Binding-site contacts:
Ligand atom C4 contacts residue ILE127 of chain 1.D at 3.6 Å (hydrophobic).
Ligand atom C12 contacts residue TRP156 of chain 1.E at 3.5 Å (hydrophobic).
Ligand atom C15 contacts residue GLU202 of chain 1.E at 3.7 Å.
Ligand atom C18 contacts residue GLU202 of chain 1.E at 3.2 Å.
Ligand atom C6 contacts residue TYR204 of chain 1.E at 3.4 Å (hydrophobic).
Ligand atom C8 contacts residue ILE127 of chain 1.D at 3.7 Å (hydrophobic).
Ligand atom C7 contacts residue TRP156 of chain 1.E at 3.6 Å (hydrophobic).
Ligand atom C2 contacts residue TYR197 of chain 1.E at 3.6 Å (hydrophobic).
Ligand atom C21 contacts residue TYR102 of chain 1.E at 3.2 Å (hydrophobic).
Ligand atom C9 contacts residue VAL117 of chain 1.D at 3.8 Å (hydrophobic).
Ligand atom N16 contacts residue GLU202 of chain 1.E at 2.9 Å (salt-bridge).
Ligand atom C21 contacts residue TYR197 of chain 1.E at 3.6 Å (hydrophobic).
Ligand atom C1 contacts residue TYR197 of chain 1.E at 3.6 Å (hydrophobic).
Ligand atom C10 contacts residue VAL117 of chain 1.D at 3.6 Å (hydrophobic).
Ligand atom C14 contacts residue TYR204 of chain 1.E at 3.8 Å (hydrophobic).
Ligand atom N5 contacts residue ILE127 of chain 1.D at 3.8 Å.
Ligand atom C21 contacts residue TRP156 of chain 1.E at 3.7 Å (hydrophobic).
Ligand atom C15 contacts residue MET125 of chain 1.D at 3.9 Å (hydrophobic).
Ligand atom C7 contacts residue ILE127 of chain 1.D at 3.5 Å (hydrophobic).
Ligand atom O13 contacts residue VAL117 of chain 1.D at 3.4 Å.
Ligand atom C10 contacts residue MET125 of chain 1.D at 3.9 Å (hydrophobic).
Ligand atom C6 contacts residue TRP156 of chain 1.E at 3.7 Å (hydrophobic).
Ligand atom O13 contacts residue MET125 of chain 1.D at 3.3 Å (h-bond).
Ligand atom C9 contacts residue MET125 of chain 1.D at 3.9 Å (hydrophobic).
Ligand atom N11 contacts residue VAL157 of chain 1.E at 3.6 Å.
Ligand atom C2 contacts residue TRP64 of chain 1.D at 3.8 Å (hydrophobic).
Ligand atom C15 contacts residue VAL117 of chain 1.D at 3.5 Å (hydrophobic).
Ligand atom C14 contacts residue MET125 of chain 1.D at 3.6 Å (hydrophobic).
Ligand atom C17 contacts residue GLU202 of chain 1.E at 3.0 Å.
Ligand atom C19 contacts residue TYR102 of chain 1.E at 3.6 Å (hydrophobic).
Ligand atom C8 contacts residue CYS200 of chain 1.E at 3.9 Å (hydrophobic).
Ligand atom C3 contacts residue TRP64 of chain 1.D at 3.5 Å (hydrophobic).
Ligand atom C14 contacts residue GLU202 of chain 1.E at 3.4 Å.
Ligand atom C8 contacts residue TYR204 of chain 1.E at 3.8 Å (hydrophobic).
Ligand atom N5 contacts residue TRP156 of chain 1.E at 3.5 Å (h-bond).
Ligand atom C12 contacts residue ILE127 of chain 1.D at 3.7 Å (hydrophobic).
Ligand atom N20 contacts residue TRP156 of chain 1.E at 3.0 Å (h-bond).
Ligand atom N20 contacts residue TYR102 of chain 1.E at 2.9 Å (h-bond).
Ligand atom C19 contacts residue TRP156 of chain 1.E at 3.6 Å (hydrophobic).
Ligand atom C21 contacts residue TYR204 of chain 1.E at 3.8 Å (hydrophobic).

Sequence of chain 1.E:
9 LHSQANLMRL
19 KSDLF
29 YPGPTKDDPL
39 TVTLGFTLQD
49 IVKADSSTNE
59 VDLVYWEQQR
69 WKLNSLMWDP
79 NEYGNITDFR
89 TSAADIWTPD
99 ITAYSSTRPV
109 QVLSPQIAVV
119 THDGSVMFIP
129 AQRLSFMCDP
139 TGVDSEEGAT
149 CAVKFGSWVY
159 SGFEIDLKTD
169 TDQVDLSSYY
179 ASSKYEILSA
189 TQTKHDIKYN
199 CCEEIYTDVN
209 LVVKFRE

Sequence of chain 1.D:
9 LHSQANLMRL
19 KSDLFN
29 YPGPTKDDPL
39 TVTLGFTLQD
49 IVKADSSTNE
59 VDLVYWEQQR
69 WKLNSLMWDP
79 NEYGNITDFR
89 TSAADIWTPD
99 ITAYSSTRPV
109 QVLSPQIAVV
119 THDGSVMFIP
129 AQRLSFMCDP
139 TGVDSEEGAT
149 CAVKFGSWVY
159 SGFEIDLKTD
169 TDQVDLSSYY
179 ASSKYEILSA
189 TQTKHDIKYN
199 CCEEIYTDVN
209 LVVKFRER

This protein binds this small molecule.
Small molecule (SMILES): CN(C)CCOc1cncc(N2C[C@@H]3CNC[C@@H](C3)C2)c1